This protein binds this small molecule.
Small molecule (SMILES): C[n+]1cn([C@@H]2O[C@H](CO[P](=O)(O)OP(=O)(O)O[P](=O)(O)OC[C@H]3O[C@@H](n4cnc5c(=O)[nH]c(N)nc54)[C@H](O)[C@@H]3O)[C@@H](O)[C@H]2O)c2nc(N)[nH]c(=O)c21

Sequence of chain 1.A:
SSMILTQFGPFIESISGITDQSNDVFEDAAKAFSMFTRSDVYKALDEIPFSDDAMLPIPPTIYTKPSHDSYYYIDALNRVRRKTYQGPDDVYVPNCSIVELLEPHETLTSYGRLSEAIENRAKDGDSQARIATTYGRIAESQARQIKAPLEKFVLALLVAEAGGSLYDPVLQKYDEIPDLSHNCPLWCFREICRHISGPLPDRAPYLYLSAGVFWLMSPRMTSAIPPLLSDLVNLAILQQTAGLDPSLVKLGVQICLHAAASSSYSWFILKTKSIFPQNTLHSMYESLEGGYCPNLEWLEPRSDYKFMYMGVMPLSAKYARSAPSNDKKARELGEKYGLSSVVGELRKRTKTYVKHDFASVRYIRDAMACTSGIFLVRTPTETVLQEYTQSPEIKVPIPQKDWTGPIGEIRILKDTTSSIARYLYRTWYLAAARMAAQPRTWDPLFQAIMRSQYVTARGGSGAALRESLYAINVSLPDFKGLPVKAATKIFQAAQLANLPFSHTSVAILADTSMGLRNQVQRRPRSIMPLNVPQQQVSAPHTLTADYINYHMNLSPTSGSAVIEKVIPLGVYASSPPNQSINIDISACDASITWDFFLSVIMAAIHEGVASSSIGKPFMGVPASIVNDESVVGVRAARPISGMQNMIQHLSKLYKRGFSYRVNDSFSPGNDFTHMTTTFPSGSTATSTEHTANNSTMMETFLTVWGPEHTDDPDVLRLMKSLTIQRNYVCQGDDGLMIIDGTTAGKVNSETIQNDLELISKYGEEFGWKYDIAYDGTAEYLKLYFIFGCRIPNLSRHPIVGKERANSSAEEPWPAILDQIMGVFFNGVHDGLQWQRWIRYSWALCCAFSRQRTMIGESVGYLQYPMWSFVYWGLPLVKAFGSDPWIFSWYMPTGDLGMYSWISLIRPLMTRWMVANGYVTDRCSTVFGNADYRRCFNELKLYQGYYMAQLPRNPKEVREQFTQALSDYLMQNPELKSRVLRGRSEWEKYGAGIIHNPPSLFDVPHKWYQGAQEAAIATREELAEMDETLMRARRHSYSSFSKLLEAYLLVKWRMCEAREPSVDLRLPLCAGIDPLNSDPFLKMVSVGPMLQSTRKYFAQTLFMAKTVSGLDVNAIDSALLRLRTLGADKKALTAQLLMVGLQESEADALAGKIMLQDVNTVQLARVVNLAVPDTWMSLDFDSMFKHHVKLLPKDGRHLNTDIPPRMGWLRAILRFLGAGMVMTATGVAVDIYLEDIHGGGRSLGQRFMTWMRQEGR

Binding-site contacts:
Ligand atom O3D contacts residue GLU811 of chain 1.A at 3.2 Å (salt-bridge).
Ligand atom N9B contacts residue TYR862 of chain 1.A at 3.2 Å (h-bond).
Ligand atom O4E contacts residue TYR862 of chain 1.A at 3.4 Å (h-bond).
Ligand atom N3B contacts residue TYR862 of chain 1.A at 3.3 Å (h-bond).
Ligand atom C6A contacts residue ASP1035 of chain 1.A at 3.7 Å.
Ligand atom C8A contacts residue GLN852 of chain 1.A at 3.3 Å.
Ligand atom N2A contacts residue LEU1031 of chain 1.A at 3.7 Å.
Ligand atom C8B contacts residue SER35 of chain 1.A at 3.5 Å.
Ligand atom O2D contacts residue TRP814 of chain 1.A at 3.1 Å (h-bond).
Ligand atom C6A contacts residue ARG853 of chain 1.A at 3.5 Å.
Ligand atom C7X contacts residue ARG853 of chain 1.A at 3.6 Å.
Ligand atom C1E contacts residue TYR862 of chain 1.A at 3.7 Å (hydrophobic).
Ligand atom O6A contacts residue ARG853 of chain 1.A at 3.6 Å.
Ligand atom O6A contacts residue THR854 of chain 1.A at 3.5 Å.
Ligand atom N9A contacts residue GLN852 of chain 1.A at 3.1 Å (h-bond).
Ligand atom C5B contacts residue MET36 of chain 1.A at 3.7 Å (hydrophobic).
Ligand atom C8B contacts residue TYR862 of chain 1.A at 3.6 Å (hydrophobic).
Ligand atom O2D contacts residue PRO813 of chain 1.A at 3.5 Å.
Ligand atom O3D contacts residue SER211 of chain 1.A at 3.6 Å.
Ligand atom C4B contacts residue MET36 of chain 1.A at 3.7 Å (hydrophobic).
Ligand atom C2A contacts residue ASP1035 of chain 1.A at 3.3 Å.
Ligand atom N7A contacts residue ARG853 of chain 1.A at 3.5 Å (salt-bridge).
Ligand atom O6B contacts residue ARG851 of chain 1.A at 2.8 Å (salt-bridge).
Ligand atom C2E contacts residue SER35 of chain 1.A at 3.6 Å.
Ligand atom O1B contacts residue GLN852 of chain 1.A at 3.1 Å (h-bond).
Ligand atom C4A contacts residue GLN852 of chain 1.A at 3.5 Å.
Ligand atom O6A contacts residue MET855 of chain 1.A at 3.4 Å (h-bond).
Ligand atom O2B contacts residue ARG853 of chain 1.A at 3.3 Å.
Ligand atom C4B contacts residue TYR862 of chain 1.A at 3.0 Å (hydrophobic).
Ligand atom C1D contacts residue GLN852 of chain 1.A at 3.4 Å.
Ligand atom N2A contacts residue TRP814 of chain 1.A at 3.4 Å (h-bond).
Ligand atom C5A contacts residue ARG853 of chain 1.A at 3.5 Å.
Ligand atom N7B contacts residue SER35 of chain 1.A at 2.8 Å (h-bond).
Ligand atom N3A contacts residue GLN852 of chain 1.A at 3.7 Å.
Ligand atom N7B contacts residue TYR862 of chain 1.A at 3.4 Å.
Ligand atom N2A contacts residue ASP1035 of chain 1.A at 3.0 Å (salt-bridge).
Ligand atom C5B contacts residue TYR862 of chain 1.A at 3.5 Å (hydrophobic).
Ligand atom N1A contacts residue ASP1035 of chain 1.A at 2.7 Å (salt-bridge).
Ligand atom O2B contacts residue GLN852 of chain 1.A at 3.7 Å.
Ligand atom O4D contacts residue GLN852 of chain 1.A at 3.3 Å (h-bond).